Binding-site contacts:
Ligand atom C7 contacts residue SER371 of chain 1.A at 3.8 Å.
Ligand atom O3 contacts residue SER371 of chain 1.A at 4.4 Å.
Ligand atom N2 contacts residue ASN343 of chain 1.A at 2.8 Å (h-bond).
Ligand atom C5 contacts residue ASN343 of chain 1.A at 3.6 Å.
Ligand atom C3 contacts residue ASN343 of chain 1.A at 3.8 Å.
Ligand atom C2 contacts residue SER371 of chain 1.A at 4.3 Å.
Ligand atom C3 contacts residue SER371 of chain 1.A at 4.1 Å.
Ligand atom C4 contacts residue ASN343 of chain 1.A at 4.3 Å.
Ligand atom O5 contacts residue ASN343 of chain 1.A at 2.4 Å (h-bond).
Ligand atom C1 contacts residue ASN343 of chain 1.A at 1.4 Å.
Ligand atom C8 contacts residue SER371 of chain 1.A at 4.2 Å.
Ligand atom C7 contacts residue ASN343 of chain 1.A at 3.6 Å.
Ligand atom O7 contacts residue SER371 of chain 1.A at 4.3 Å.
Ligand atom C8 contacts residue ASN343 of chain 1.A at 3.7 Å.
Ligand atom N2 contacts residue SER371 of chain 1.A at 3.4 Å.
Ligand atom C2 contacts residue ASN343 of chain 1.A at 2.5 Å.

The small molecule below binds the protein below.
Small molecule (SMILES): CC(=O)N[C@@H]1[C@@H](O)[C@H](O)[C@@H](CO)O[C@H]1O

Sequence of chain 1.A:
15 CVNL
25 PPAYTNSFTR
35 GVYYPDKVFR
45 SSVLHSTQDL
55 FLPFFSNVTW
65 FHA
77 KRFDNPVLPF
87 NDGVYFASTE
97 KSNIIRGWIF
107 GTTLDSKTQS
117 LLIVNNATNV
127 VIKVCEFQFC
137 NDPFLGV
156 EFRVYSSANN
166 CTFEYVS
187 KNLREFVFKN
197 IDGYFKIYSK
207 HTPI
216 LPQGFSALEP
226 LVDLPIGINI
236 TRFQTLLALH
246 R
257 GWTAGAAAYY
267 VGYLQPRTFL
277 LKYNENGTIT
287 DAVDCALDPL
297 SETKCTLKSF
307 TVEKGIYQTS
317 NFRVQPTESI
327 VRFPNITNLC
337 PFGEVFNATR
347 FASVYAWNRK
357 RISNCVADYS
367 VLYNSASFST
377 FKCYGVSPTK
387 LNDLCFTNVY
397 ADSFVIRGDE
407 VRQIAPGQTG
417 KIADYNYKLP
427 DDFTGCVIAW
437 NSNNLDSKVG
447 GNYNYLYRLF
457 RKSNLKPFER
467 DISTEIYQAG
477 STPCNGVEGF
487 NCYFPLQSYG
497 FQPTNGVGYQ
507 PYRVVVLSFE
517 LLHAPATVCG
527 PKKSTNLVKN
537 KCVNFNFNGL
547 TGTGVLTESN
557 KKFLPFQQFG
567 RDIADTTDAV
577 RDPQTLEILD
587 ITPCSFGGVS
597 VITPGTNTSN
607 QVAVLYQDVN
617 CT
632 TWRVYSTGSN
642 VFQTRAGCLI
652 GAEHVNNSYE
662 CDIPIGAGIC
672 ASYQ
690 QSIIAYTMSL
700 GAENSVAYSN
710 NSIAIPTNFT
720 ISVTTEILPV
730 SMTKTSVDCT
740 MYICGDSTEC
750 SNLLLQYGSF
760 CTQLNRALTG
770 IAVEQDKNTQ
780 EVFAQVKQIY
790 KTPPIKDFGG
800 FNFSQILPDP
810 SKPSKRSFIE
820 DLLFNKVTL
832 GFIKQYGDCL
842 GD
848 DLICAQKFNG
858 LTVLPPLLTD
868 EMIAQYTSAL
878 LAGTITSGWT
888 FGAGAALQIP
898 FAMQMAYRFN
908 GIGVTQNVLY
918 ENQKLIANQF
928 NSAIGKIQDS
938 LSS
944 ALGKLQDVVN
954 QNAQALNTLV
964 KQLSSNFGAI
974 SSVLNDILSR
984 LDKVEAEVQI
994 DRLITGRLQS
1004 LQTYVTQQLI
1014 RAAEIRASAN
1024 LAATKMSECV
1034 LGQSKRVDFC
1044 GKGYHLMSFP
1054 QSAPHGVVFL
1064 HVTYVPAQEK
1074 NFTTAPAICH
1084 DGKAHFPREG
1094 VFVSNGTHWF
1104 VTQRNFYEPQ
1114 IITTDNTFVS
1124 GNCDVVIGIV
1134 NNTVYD